Sequence of chain 1.A:
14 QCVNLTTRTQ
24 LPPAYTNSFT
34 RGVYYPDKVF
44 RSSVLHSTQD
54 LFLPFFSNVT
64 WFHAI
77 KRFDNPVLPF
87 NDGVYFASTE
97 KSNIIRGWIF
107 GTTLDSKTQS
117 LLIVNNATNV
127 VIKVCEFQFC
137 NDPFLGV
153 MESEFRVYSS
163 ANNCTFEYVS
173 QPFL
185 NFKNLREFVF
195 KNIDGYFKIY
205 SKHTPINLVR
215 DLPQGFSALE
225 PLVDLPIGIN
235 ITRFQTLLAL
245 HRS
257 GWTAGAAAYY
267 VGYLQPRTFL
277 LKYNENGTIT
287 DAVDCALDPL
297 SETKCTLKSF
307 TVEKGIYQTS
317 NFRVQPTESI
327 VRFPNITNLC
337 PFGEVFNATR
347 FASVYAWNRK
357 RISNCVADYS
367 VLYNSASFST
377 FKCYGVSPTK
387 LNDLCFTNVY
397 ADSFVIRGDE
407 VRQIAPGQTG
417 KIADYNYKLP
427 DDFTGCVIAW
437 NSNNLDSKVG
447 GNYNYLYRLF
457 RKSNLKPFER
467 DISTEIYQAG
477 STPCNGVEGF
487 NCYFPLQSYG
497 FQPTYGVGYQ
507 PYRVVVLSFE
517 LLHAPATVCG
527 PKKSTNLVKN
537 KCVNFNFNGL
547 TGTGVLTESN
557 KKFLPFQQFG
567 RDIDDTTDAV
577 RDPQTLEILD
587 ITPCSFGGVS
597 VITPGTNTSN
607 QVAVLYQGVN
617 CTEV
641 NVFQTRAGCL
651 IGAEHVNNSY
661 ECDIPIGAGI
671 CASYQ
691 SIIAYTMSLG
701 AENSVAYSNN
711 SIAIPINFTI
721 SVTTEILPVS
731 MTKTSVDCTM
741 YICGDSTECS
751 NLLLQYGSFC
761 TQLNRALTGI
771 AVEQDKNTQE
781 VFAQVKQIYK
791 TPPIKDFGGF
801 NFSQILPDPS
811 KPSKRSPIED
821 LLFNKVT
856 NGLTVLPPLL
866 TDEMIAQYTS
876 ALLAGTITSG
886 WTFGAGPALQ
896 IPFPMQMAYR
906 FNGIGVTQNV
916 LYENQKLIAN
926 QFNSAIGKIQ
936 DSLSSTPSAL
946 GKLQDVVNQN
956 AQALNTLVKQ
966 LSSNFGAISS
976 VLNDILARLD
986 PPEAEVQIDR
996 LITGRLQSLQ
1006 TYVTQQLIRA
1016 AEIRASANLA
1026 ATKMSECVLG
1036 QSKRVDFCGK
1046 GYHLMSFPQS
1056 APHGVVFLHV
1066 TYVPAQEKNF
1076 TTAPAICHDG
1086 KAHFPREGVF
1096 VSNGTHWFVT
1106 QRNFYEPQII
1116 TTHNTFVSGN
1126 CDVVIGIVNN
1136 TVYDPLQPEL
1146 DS

Binding-site contacts:
Ligand atom C1 contacts residue THR1100 of chain 1.A at 4.4 Å.
Ligand atom C7 contacts residue THR1100 of chain 1.A at 3.8 Å.
Ligand atom C3 contacts residue ASN1098 of chain 1.A at 3.8 Å.
Ligand atom C3 contacts residue THR1100 of chain 1.A at 3.8 Å.
Ligand atom C8 contacts residue ASN1098 of chain 1.A at 3.7 Å.
Ligand atom N2 contacts residue THR1100 of chain 1.A at 3.0 Å (h-bond).
Ligand atom C2 contacts residue THR1100 of chain 1.A at 3.9 Å.
Ligand atom C4 contacts residue HIS1101 of chain 1.A at 3.7 Å.
Ligand atom C8 contacts residue GLY1099 of chain 1.A at 4.3 Å.
Ligand atom N2 contacts residue HIS1101 of chain 1.A at 4.5 Å.
Ligand atom C3 contacts residue HIS1101 of chain 1.A at 3.5 Å.
Ligand atom C2 contacts residue ASN1098 of chain 1.A at 2.4 Å.
Ligand atom C1 contacts residue HIS1101 of chain 1.A at 4.2 Å.
Ligand atom C7 contacts residue HIS1101 of chain 1.A at 3.8 Å.
Ligand atom N2 contacts residue ASN1098 of chain 1.A at 2.9 Å (h-bond).
Ligand atom C5 contacts residue PHE1103 of chain 1.A at 3.7 Å (hydrophobic).
Ligand atom C7 contacts residue ASN1098 of chain 1.A at 3.5 Å.
Ligand atom C1 contacts residue PHE1103 of chain 1.A at 4.1 Å (hydrophobic).
Ligand atom O5 contacts residue PHE1103 of chain 1.A at 3.7 Å.
Ligand atom O5 contacts residue HIS1101 of chain 1.A at 4.3 Å.
Ligand atom C8 contacts residue HIS1101 of chain 1.A at 4.5 Å.
Ligand atom C5 contacts residue ASN1098 of chain 1.A at 3.7 Å.
Ligand atom C4 contacts residue ASN1098 of chain 1.A at 4.2 Å.
Ligand atom C5 contacts residue HIS1101 of chain 1.A at 3.5 Å.
Ligand atom C1 contacts residue ASN1098 of chain 1.A at 1.4 Å.
Ligand atom O7 contacts residue HIS1101 of chain 1.A at 3.3 Å.
Ligand atom C8 contacts residue THR1100 of chain 1.A at 3.7 Å.
Ligand atom O3 contacts residue THR1100 of chain 1.A at 4.2 Å.
Ligand atom C6 contacts residue HIS1101 of chain 1.A at 4.5 Å.
Ligand atom O7 contacts residue ASN1098 of chain 1.A at 3.8 Å.
Ligand atom O5 contacts residue ASN1098 of chain 1.A at 2.4 Å (h-bond).
Ligand atom O4 contacts residue HIS1101 of chain 1.A at 3.4 Å (h-bond).
Ligand atom C6 contacts residue PHE1103 of chain 1.A at 3.6 Å (hydrophobic).
Ligand atom C2 contacts residue HIS1101 of chain 1.A at 4.5 Å.

The protein below binds the small molecule below.
Small molecule (SMILES): CC(=O)N[C@H]1[C@H](O[C@H]2[C@H](O)[C@@H](NC(C)=O)CO[C@@H]2CO)O[C@H](CO)[C@@H](O)[C@@H]1O